Binding-site contacts:
Ligand atom O contacts residue THR143 of chain 1.I at 2.7 Å (h-bond).
Ligand atom N contacts residue TYR7 of chain 1.I at 3.5 Å (h-bond).
Ligand atom CD2 contacts residue HIS70 of chain 1.I at 3.4 Å.
Ligand atom CB contacts residue THR143 of chain 1.I at 3.3 Å.
Ligand atom CB contacts residue GLU63 of chain 1.I at 3.3 Å.
Ligand atom CA contacts residue ASN77 of chain 1.I at 3.4 Å.
Ligand atom O contacts residue TYR84 of chain 1.I at 2.7 Å (h-bond).
Ligand atom OE2 contacts residue ARG156 of chain 1.I at 3.5 Å (salt-bridge).
Ligand atom N contacts residue TYR99 of chain 1.I at 3.2 Å (h-bond).
Ligand atom O contacts residue HIS70 of chain 1.I at 3.2 Å.
Ligand atom OE1 contacts residue ARG156 of chain 1.I at 3.1 Å (salt-bridge).
Ligand atom CG2 contacts residue TYR7 of chain 1.I at 3.4 Å (hydrophobic).
Ligand atom OD1 contacts residue THR73 of chain 1.I at 3.4 Å.
Ligand atom O contacts residue TYR159 of chain 1.I at 2.6 Å (h-bond).
Ligand atom C contacts residue ASN66 of chain 1.I at 3.3 Å.
Ligand atom OH contacts residue ASP116 of chain 1.I at 2.5 Å (salt-bridge).
Ligand atom O contacts residue ASN66 of chain 1.I at 3.0 Å (h-bond).
Ligand atom O contacts residue TRP147 of chain 1.I at 2.9 Å (h-bond).
Ligand atom C contacts residue TYR84 of chain 1.I at 3.3 Å (hydrophobic).
Ligand atom N contacts residue ASN77 of chain 1.I at 3.0 Å (h-bond).
Ligand atom OG1 contacts residue GLU63 of chain 1.I at 2.8 Å (salt-bridge).
Ligand atom OXT contacts residue TYR84 of chain 1.I at 3.4 Å (h-bond).
Ligand atom O contacts residue ASN77 of chain 1.I at 3.3 Å (h-bond).
Ligand atom OG1 contacts residue MET67 of chain 1.I at 3.5 Å.
Ligand atom N contacts residue GLU63 of chain 1.I at 2.8 Å (salt-bridge).
Ligand atom CD2 contacts residue GLN62 of chain 1.I at 3.5 Å.
Ligand atom C contacts residue GLU63 of chain 1.I at 3.5 Å.
Ligand atom O contacts residue THR73 of chain 1.I at 3.4 Å.
Ligand atom CA contacts residue GLU63 of chain 1.I at 3.3 Å.
Ligand atom N contacts residue TYR171 of chain 1.I at 3.3 Å (h-bond).
Ligand atom CA contacts residue THR143 of chain 1.I at 3.5 Å.
Ligand atom SG contacts residue ARG163 of chain 1.I at 3.3 Å (salt-bridge).
Ligand atom CZ contacts residue ASP116 of chain 1.I at 3.5 Å.
Ligand atom CA contacts residue TYR7 of chain 1.I at 3.3 Å (hydrophobic).
Ligand atom OG1 contacts residue ASN66 of chain 1.I at 3.5 Å (h-bond).
Ligand atom O contacts residue ARG163 of chain 1.I at 2.6 Å (salt-bridge).
Ligand atom CG contacts residue ARG163 of chain 1.I at 3.5 Å.
Ligand atom OG contacts residue ARG156 of chain 1.I at 3.5 Å (salt-bridge).
Ligand atom C contacts residue THR143 of chain 1.I at 3.5 Å.
Ligand atom O contacts residue ASN66 of chain 1.I at 2.8 Å (h-bond).

Sequence of chain 1.I:
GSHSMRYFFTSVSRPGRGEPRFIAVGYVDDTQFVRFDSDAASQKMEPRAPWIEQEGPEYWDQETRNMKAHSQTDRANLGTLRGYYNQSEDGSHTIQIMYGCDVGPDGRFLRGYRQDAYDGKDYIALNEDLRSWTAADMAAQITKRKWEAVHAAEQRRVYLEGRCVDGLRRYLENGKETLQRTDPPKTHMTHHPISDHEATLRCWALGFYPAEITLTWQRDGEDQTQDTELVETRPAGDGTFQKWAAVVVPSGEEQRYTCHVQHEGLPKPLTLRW

This protein binds this small molecule.
Small molecule (SMILES): CC(C)C[C@H](NC(=O)[C@H](CCCCN)NC(=O)[C@H](CC(C)C)NC(=O)[C@H](CCC(=O)O)NC(=O)[C@@H](NC(=O)[C@@H](N)CS)[C@@H](C)O)C(=O)N[C@@H](CO)C(=O)N[C@@H](CC(=O)O)C(=O)N[C@@H](Cc1ccc(O)cc1)C(=O)O